A protein and the small-molecule ligand that binds it are described below.
Small molecule (SMILES): CC(=O)NCc1ccc(-n2nc(C(N)=O)c(Oc3ccc(Cl)cc3)cc2=O)cc1

Sequence of chain 1.B:
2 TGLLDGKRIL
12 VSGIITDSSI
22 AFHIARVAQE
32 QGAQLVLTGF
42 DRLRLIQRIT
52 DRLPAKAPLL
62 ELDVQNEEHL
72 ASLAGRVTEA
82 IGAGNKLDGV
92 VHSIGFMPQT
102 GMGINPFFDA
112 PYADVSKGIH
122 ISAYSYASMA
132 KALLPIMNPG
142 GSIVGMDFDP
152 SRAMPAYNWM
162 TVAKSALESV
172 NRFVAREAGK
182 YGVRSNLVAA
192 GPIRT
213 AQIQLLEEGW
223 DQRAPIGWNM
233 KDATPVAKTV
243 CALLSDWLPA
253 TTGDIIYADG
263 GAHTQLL

Sequence of chain 1.A:
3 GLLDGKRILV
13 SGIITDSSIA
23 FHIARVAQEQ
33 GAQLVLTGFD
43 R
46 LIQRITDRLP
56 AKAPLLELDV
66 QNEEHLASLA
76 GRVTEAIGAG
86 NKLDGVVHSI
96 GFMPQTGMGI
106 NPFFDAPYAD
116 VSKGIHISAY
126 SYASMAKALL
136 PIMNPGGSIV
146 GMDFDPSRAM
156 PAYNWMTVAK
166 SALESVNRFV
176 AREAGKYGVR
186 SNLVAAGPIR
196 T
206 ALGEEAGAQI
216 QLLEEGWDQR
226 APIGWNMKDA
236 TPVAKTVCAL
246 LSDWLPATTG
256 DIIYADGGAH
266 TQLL

Binding-site contacts:
Ligand atom C12 contacts residue TYR158 of chain 1.A at 3.8 Å (hydrophobic).
Ligand atom C18 contacts residue PHE149 of chain 1.A at 3.5 Å (hydrophobic).
Ligand atom N3 contacts residue ILE194 of chain 1.A at 3.3 Å (h-bond).
Ligand atom C5 contacts residue NAD1 of chain 1.E at 3.5 Å.
Ligand atom N3 contacts residue PRO193 of chain 1.A at 3.8 Å.
Ligand atom O contacts residue MET98 of chain 1.A at 3.2 Å (h-bond).
Ligand atom C9 contacts residue NAD1 of chain 1.E at 3.6 Å.
Ligand atom C19 contacts residue PRO193 of chain 1.A at 3.6 Å (hydrophobic).
Ligand atom O3 contacts residue PRO193 of chain 1.A at 3.8 Å.
Ligand atom C16 contacts residue MET155 of chain 1.A at 3.7 Å (hydrophobic).
Ligand atom C18 contacts residue TRP222 of chain 1.A at 3.6 Å (hydrophobic).
Ligand atom C17 contacts residue PHE149 of chain 1.A at 3.6 Å (hydrophobic).
Ligand atom N2 contacts residue NAD1 of chain 1.E at 3.7 Å.
Ligand atom O1 contacts residue PHE149 of chain 1.A at 3.3 Å.
Ligand atom N3 contacts residue NAD1 of chain 1.E at 2.7 Å (h-bond).
Ligand atom C7 contacts residue MET103 of chain 1.A at 3.6 Å (hydrophobic).
Ligand atom C8 contacts residue MET161 of chain 1.A at 3.7 Å (hydrophobic).
Ligand atom O1 contacts residue NAD1 of chain 1.E at 2.7 Å (h-bond).
Ligand atom C9 contacts residue PHE149 of chain 1.A at 3.7 Å (hydrophobic).
Ligand atom C11 contacts residue NAD1 of chain 1.E at 3.2 Å.
Ligand atom C2 contacts residue GLY96 of chain 1.A at 3.4 Å.
Ligand atom O3 contacts residue TYR158 of chain 1.A at 3.8 Å.
Ligand atom CL contacts residue TRP222 of chain 1.A at 3.5 Å.
Ligand atom C4 contacts residue NAD1 of chain 1.E at 3.4 Å.
Ligand atom CL contacts residue MET155 of chain 1.A at 3.6 Å.
Ligand atom C10 contacts residue PHE149 of chain 1.A at 3.4 Å (hydrophobic).
Ligand atom C15 contacts residue TYR158 of chain 1.A at 3.6 Å (hydrophobic).
Ligand atom CL contacts residue ASP150 of chain 1.A at 3.3 Å.
Ligand atom C18 contacts residue ALA191 of chain 1.A at 3.7 Å (hydrophobic).
Ligand atom O contacts residue PHE97 of chain 1.A at 3.4 Å.
Ligand atom C2 contacts residue NAD1 of chain 1.E at 3.8 Å.
Ligand atom C11 contacts residue TYR158 of chain 1.A at 3.8 Å (hydrophobic).
Ligand atom C16 contacts residue PHE149 of chain 1.A at 3.6 Å (hydrophobic).
Ligand atom CL contacts residue PHE149 of chain 1.A at 3.6 Å.
Ligand atom C13 contacts residue NAD1 of chain 1.E at 3.4 Å.
Ligand atom C12 contacts residue NAD1 of chain 1.E at 3.1 Å.
Ligand atom O3 contacts residue NAD1 of chain 1.E at 3.5 Å (h-bond).
Ligand atom O2 contacts residue TYR158 of chain 1.A at 2.7 Å (h-bond).
Ligand atom C13 contacts residue TYR158 of chain 1.A at 3.5 Å (hydrophobic).
Ligand atom C10 contacts residue NAD1 of chain 1.E at 3.5 Å.